Binding-site contacts:
Ligand atom O7 contacts residue ASN45 of chain 1.B at 3.0 Å (h-bond).
Ligand atom C4 contacts residue ASN45 of chain 1.B at 3.8 Å.
Ligand atom O6 contacts residue GLU44 of chain 1.B at 3.2 Å.
Ligand atom C5 contacts residue GLU44 of chain 1.B at 4.1 Å.
Ligand atom O5 contacts residue GLU44 of chain 1.B at 3.6 Å.
Ligand atom N2 contacts residue ASN45 of chain 1.B at 2.3 Å (h-bond).
Ligand atom C7 contacts residue ASN45 of chain 1.B at 2.8 Å.
Ligand atom C3 contacts residue ASN45 of chain 1.B at 3.2 Å.
Ligand atom C1 contacts residue ASN45 of chain 1.B at 1.4 Å.
Ligand atom C2 contacts residue ASN45 of chain 1.B at 1.8 Å.
Ligand atom C6 contacts residue GLU44 of chain 1.B at 3.3 Å.
Ligand atom C5 contacts residue ASN45 of chain 1.B at 3.5 Å.
Ligand atom O5 contacts residue ASN45 of chain 1.B at 2.4 Å (h-bond).
Ligand atom O3 contacts residue ASN45 of chain 1.B at 4.1 Å.
Ligand atom C8 contacts residue ASN45 of chain 1.B at 4.0 Å.

Sequence of chain 1.B:
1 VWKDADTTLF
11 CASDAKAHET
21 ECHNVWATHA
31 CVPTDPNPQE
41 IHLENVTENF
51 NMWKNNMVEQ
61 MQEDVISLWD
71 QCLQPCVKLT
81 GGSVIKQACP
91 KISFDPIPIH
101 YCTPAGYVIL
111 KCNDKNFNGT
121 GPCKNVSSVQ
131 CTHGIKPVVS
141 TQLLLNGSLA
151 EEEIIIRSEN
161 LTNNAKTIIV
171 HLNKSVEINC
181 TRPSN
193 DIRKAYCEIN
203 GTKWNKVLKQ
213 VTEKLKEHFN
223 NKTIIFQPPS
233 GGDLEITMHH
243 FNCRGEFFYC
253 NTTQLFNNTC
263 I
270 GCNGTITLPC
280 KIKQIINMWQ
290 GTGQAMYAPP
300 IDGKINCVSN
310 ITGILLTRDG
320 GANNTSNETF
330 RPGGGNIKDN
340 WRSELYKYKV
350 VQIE

This small molecule binds to this protein.
Small molecule (SMILES): CC(=O)N[C@@H]1[C@@H](O)[C@H](O)[C@@H](CO)O[C@H]1O